Sequence of chain 1.A:
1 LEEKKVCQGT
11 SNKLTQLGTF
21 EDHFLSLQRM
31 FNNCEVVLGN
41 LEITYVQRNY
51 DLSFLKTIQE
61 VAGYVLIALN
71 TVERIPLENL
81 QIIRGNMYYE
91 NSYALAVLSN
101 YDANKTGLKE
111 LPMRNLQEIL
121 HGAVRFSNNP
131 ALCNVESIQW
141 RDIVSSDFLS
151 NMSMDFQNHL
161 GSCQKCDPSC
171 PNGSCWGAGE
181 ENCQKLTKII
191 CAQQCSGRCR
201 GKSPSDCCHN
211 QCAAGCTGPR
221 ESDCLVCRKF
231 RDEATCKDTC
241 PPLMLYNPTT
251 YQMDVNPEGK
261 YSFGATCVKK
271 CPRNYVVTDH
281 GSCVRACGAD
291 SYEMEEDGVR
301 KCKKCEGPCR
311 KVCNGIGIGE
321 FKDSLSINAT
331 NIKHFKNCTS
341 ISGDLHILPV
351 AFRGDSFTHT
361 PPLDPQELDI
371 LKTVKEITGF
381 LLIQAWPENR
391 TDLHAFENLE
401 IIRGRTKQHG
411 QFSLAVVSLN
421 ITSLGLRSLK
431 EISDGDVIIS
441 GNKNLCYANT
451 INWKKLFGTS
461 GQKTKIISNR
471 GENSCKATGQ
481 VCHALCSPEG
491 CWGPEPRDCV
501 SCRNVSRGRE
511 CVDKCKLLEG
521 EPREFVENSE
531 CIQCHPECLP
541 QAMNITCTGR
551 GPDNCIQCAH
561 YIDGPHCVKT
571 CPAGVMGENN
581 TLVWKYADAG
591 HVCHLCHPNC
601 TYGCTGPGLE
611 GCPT

Binding-site contacts:
Ligand atom C2 contacts residue ASN420 of chain 1.A at 2.2 Å.
Ligand atom C7 contacts residue ASN420 of chain 1.A at 3.7 Å.
Ligand atom N2 contacts residue ASN420 of chain 1.A at 2.7 Å (h-bond).
Ligand atom O3 contacts residue GLU388 of chain 1.A at 4.5 Å.
Ligand atom O7 contacts residue ASN420 of chain 1.A at 4.1 Å.
Ligand atom C7 contacts residue GLU388 of chain 1.A at 3.6 Å.
Ligand atom O5 contacts residue ASN444 of chain 1.A at 4.2 Å.
Ligand atom C5 contacts residue ASN420 of chain 1.A at 3.6 Å.
Ligand atom N2 contacts residue GLU388 of chain 1.A at 4.3 Å.
Ligand atom C5 contacts residue ASN444 of chain 1.A at 4.4 Å.
Ligand atom C3 contacts residue ASN420 of chain 1.A at 3.6 Å.
Ligand atom C1 contacts residue ASN420 of chain 1.A at 1.4 Å.
Ligand atom C8 contacts residue GLU388 of chain 1.A at 4.4 Å.
Ligand atom C4 contacts residue ASN420 of chain 1.A at 4.0 Å.
Ligand atom O5 contacts residue ASN420 of chain 1.A at 2.4 Å (h-bond).
Ligand atom C2 contacts residue GLU388 of chain 1.A at 4.0 Å.
Ligand atom C6 contacts residue THR422 of chain 1.A at 4.1 Å.
Ligand atom O7 contacts residue GLU388 of chain 1.A at 2.9 Å.

The small molecule below binds the protein below.
Small molecule (SMILES): CC(=O)N[C@@H]1[C@@H](O)[C@H](O)[C@@H](CO)O[C@H]1O